Sequence of chain 2.C:
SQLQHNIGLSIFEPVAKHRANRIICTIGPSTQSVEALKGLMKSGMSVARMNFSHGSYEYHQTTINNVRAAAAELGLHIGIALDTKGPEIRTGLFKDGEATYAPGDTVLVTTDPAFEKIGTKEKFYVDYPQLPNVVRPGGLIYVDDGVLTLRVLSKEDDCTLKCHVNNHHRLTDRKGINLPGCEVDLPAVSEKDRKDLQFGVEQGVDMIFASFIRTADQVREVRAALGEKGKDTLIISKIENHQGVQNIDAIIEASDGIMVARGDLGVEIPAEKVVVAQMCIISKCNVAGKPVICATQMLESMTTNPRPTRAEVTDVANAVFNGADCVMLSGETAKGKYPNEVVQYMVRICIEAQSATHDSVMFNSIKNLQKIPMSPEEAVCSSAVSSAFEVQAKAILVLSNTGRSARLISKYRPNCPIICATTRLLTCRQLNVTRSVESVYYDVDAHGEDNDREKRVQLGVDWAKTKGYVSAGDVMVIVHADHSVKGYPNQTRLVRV

Binding-site contacts:
Ligand atom O2 contacts residue LEU400 of chain 2.C at 4.0 Å.
Ligand atom C5 contacts residue GLY488 of chain 2.C at 4.0 Å.
Ligand atom O2P contacts residue ARG454 of chain 2.C at 3.7 Å.
Ligand atom O1P contacts residue ASN402 of chain 2.C at 3.2 Å (h-bond).
Ligand atom O4P contacts residue THR403 of chain 2.C at 2.9 Å.
Ligand atom C3 contacts residue ALA482 of chain 2.C at 4.0 Å (hydrophobic).
Ligand atom O3 contacts residue LEU400 of chain 2.C at 3.2 Å (h-bond).
Ligand atom C3 contacts residue LEU400 of chain 2.C at 3.6 Å (hydrophobic).
Ligand atom O1P contacts residue ARG457 of chain 2.C at 3.7 Å.
Ligand atom O2 contacts residue ARG457 of chain 2.C at 3.9 Å.
Ligand atom C6 contacts residue LEU400 of chain 2.C at 4.0 Å (hydrophobic).
Ligand atom C4 contacts residue LEU400 of chain 2.C at 2.8 Å (hydrophobic).
Ligand atom O3 contacts residue HIS481 of chain 2.C at 3.5 Å.
Ligand atom P2 contacts residue THR403 of chain 2.C at 3.8 Å.
Ligand atom O6P contacts residue SER406 of chain 2.C at 2.2 Å (h-bond).
Ligand atom C6 contacts residue ASN402 of chain 2.C at 3.7 Å.
Ligand atom O3P contacts residue ARG454 of chain 2.C at 2.9 Å (salt-bridge).
Ligand atom O5 contacts residue GLY488 of chain 2.C at 3.5 Å (h-bond).
Ligand atom P2 contacts residue SER401 of chain 2.C at 3.2 Å.
Ligand atom O5P contacts residue GLY404 of chain 2.C at 3.6 Å (h-bond).
Ligand atom P2 contacts residue ASN402 of chain 2.C at 3.8 Å.
Ligand atom O4 contacts residue LEU400 of chain 2.C at 3.1 Å (h-bond).
Ligand atom O5P contacts residue THR403 of chain 2.C at 2.9 Å (h-bond).
Ligand atom C5 contacts residue LEU400 of chain 2.C at 3.9 Å (hydrophobic).
Ligand atom O5P contacts residue ASN402 of chain 2.C at 2.4 Å (h-bond).
Ligand atom O6P contacts residue SER401 of chain 2.C at 3.0 Å (h-bond).
Ligand atom O1 contacts residue LYS487 of chain 2.C at 3.8 Å.
Ligand atom O6 contacts residue GLY488 of chain 2.C at 3.6 Å (h-bond).
Ligand atom P2 contacts residue SER406 of chain 2.C at 3.7 Å.
Ligand atom O2P contacts residue ARG457 of chain 2.C at 2.6 Å (salt-bridge).
Ligand atom O3P contacts residue ARG457 of chain 2.C at 3.6 Å.
Ligand atom O4 contacts residue SER406 of chain 2.C at 3.9 Å.
Ligand atom O5P contacts residue SER401 of chain 2.C at 2.6 Å (h-bond).
Ligand atom O3 contacts residue ALA482 of chain 2.C at 3.7 Å.
Ligand atom O4P contacts residue ARG405 of chain 2.C at 2.8 Å.
Ligand atom O4 contacts residue PRO490 of chain 2.C at 3.6 Å.
Ligand atom O6P contacts residue ARG405 of chain 2.C at 3.8 Å.
Ligand atom P1 contacts residue ARG457 of chain 2.C at 3.5 Å.
Ligand atom P2 contacts residue ARG405 of chain 2.C at 3.8 Å.
Ligand atom O2 contacts residue ASN402 of chain 2.C at 3.6 Å (h-bond).

A small-molecule ligand and the protein it binds are described below.
Small molecule (SMILES): O=P(O)(O)OC[C@H]1O[C@](O)(COP(=O)(O)O)[C@@H](O)[C@@H]1O